Sequence of chain 1.V:
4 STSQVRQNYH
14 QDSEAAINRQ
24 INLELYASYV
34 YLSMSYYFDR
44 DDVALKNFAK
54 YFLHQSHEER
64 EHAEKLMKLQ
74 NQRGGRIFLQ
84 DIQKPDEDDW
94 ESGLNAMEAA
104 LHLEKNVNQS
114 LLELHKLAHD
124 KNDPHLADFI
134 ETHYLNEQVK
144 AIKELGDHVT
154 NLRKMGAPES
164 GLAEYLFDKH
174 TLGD

Sequence of chain 1.X:
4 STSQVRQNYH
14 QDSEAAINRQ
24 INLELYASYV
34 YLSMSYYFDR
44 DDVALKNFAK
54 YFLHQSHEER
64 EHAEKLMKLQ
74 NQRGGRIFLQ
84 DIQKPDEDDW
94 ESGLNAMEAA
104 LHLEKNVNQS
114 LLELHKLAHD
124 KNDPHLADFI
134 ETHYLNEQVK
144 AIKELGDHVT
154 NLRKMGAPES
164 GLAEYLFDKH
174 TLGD

A small-molecule ligand and the protein it binds are described below.
Small molecule (SMILES): O=C(NO)c1cccc(C(=O)NO)c1

Binding-site contacts:
Ligand atom O01 contacts residue HIS122 of chain 1.X at 2.6 Å.
Ligand atom C05 contacts residue ZN1 of chain 1.TD at 4.3 Å.
Ligand atom C05 contacts residue HIS122 of chain 1.W at 4.3 Å.
Ligand atom C07 contacts residue ASP123 of chain 1.W at 3.4 Å.
Ligand atom O01 contacts residue HIS122 of chain 1.W at 2.4 Å.
Ligand atom N03 contacts residue ZN1 of chain 1.TD at 2.8 Å.
Ligand atom C06 contacts residue ASN125 of chain 1.W at 3.6 Å.
Ligand atom O04 contacts residue HIS122 of chain 1.W at 3.7 Å.
Ligand atom C02 contacts residue HIS122 of chain 1.W at 3.2 Å.
Ligand atom C05 contacts residue ASN125 of chain 1.W at 4.2 Å.
Ligand atom C07 contacts residue ASN125 of chain 1.W at 3.5 Å.
Ligand atom O04 contacts residue HIS122 of chain 1.V at 2.9 Å.
Ligand atom C05 contacts residue HIS122 of chain 1.X at 4.4 Å.
Ligand atom N03 contacts residue HIS122 of chain 1.X at 3.2 Å.
Ligand atom C06 contacts residue ASP123 of chain 1.W at 4.1 Å.
Ligand atom O04 contacts residue ZN1 of chain 1.TD at 2.0 Å.
Ligand atom O04 contacts residue HIS122 of chain 1.X at 2.8 Å.
Ligand atom C02 contacts residue ZN1 of chain 1.TD at 2.8 Å.
Ligand atom C06 contacts residue HIS122 of chain 1.W at 3.3 Å.
Ligand atom C02 contacts residue HIS122 of chain 1.X at 3.1 Å.
Ligand atom C08 contacts residue ASN125 of chain 1.W at 3.8 Å.
Ligand atom C08 contacts residue ASP123 of chain 1.W at 4.2 Å.
Ligand atom N03 contacts residue HIS122 of chain 1.V at 4.2 Å.
Ligand atom O01 contacts residue HIS122 of chain 1.V at 4.1 Å.
Ligand atom O01 contacts residue ZN1 of chain 1.TD at 2.1 Å.
Ligand atom C07 contacts residue HIS122 of chain 1.W at 3.7 Å.
Ligand atom N03 contacts residue HIS122 of chain 1.W at 3.8 Å.

Sequence of chain 1.W:
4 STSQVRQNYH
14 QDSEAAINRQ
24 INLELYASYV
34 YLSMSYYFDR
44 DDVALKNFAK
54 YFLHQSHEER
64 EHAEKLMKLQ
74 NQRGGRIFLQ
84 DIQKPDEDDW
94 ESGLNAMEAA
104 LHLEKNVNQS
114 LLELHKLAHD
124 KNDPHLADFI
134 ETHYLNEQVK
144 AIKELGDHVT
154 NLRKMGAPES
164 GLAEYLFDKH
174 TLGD